The small molecule below binds the protein below.
Small molecule (SMILES): CC(C)[C@H](NC(=O)CN)C(=O)N[C@@H](CC1=CN=C2C=CC=CC12)C(=O)N[C@@H](CC(=O)O)C(=O)N1CCC[C@H]1C(=O)N[C@@H](CC(N)=O)C(=O)N[C@@H](CC1=CN=C2C=CC=CC12)C(=O)N[C@@H](CC(=O)O)C(=O)N[C@@H](CCCN=C(N)N)C(=O)N[C@@H](CCCN=C(N)N)C(=O)N[C@H](C=O)CCC(=O)O

Sequence of chain 1.K:
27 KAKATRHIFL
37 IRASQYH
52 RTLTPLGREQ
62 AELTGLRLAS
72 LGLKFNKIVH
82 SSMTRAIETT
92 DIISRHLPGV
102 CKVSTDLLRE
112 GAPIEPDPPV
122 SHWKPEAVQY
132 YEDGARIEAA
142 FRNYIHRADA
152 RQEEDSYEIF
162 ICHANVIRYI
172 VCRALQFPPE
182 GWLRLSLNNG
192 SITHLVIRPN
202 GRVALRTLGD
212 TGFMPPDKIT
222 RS

Sequence of chain 1.F:
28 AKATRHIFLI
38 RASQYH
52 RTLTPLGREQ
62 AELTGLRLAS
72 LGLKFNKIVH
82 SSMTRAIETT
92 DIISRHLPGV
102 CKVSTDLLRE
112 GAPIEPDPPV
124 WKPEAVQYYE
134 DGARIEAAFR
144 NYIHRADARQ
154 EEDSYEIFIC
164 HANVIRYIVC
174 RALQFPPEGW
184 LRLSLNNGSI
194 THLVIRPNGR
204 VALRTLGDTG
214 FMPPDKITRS

Binding-site contacts:
Ligand atom CZ contacts residue HIS147 of chain 1.F at 3.6 Å.
Ligand atom C contacts residue GLN177 of chain 1.F at 3.5 Å.
Ligand atom NH2 contacts residue GLU133 of chain 1.J at 3.5 Å (salt-bridge).
Ligand atom CB contacts residue ARG148 of chain 1.F at 3.5 Å.
Ligand atom C contacts residue ASP118 of chain 1.K at 3.3 Å.
Ligand atom O contacts residue ARG185 of chain 1.K at 3.6 Å (salt-bridge).
Ligand atom CB contacts residue GLN177 of chain 1.F at 3.5 Å.
Ligand atom CZ3 contacts residue GLN177 of chain 1.F at 3.4 Å.
Ligand atom NE1 contacts residue GLY202 of chain 1.F at 2.8 Å (h-bond).
Ligand atom CZ2 contacts residue GLY202 of chain 1.F at 3.3 Å.
Ligand atom CD2 contacts residue GLN177 of chain 1.F at 3.3 Å.
Ligand atom CH2 contacts residue GLN177 of chain 1.F at 3.3 Å.
Ligand atom OE1 contacts residue ARG148 of chain 1.F at 3.2 Å (salt-bridge).
Ligand atom NE contacts residue TYR132 of chain 1.J at 3.1 Å.
Ligand atom CZ3 contacts residue ILE146 of chain 1.F at 3.3 Å (hydrophobic).
Ligand atom O contacts residue GLN177 of chain 1.F at 2.9 Å (h-bond).
Ligand atom O contacts residue ARG148 of chain 1.F at 3.0 Å (salt-bridge).
Ligand atom CZ2 contacts residue GLN177 of chain 1.F at 3.3 Å.
Ligand atom CH2 contacts residue HIS147 of chain 1.F at 3.6 Å.
Ligand atom OD2 contacts residue ARG148 of chain 1.F at 2.9 Å (salt-bridge).
Ligand atom CH2 contacts residue ALA175 of chain 1.F at 3.5 Å (hydrophobic).
Ligand atom N contacts residue GLN177 of chain 1.F at 2.7 Å (h-bond).
Ligand atom NH2 contacts residue TYR132 of chain 1.J at 3.6 Å.
Ligand atom CG contacts residue ARG148 of chain 1.F at 3.6 Å.
Ligand atom NH1 contacts residue GLU133 of chain 1.J at 3.3 Å (salt-bridge).
Ligand atom CA contacts residue GLN177 of chain 1.F at 3.4 Å.
Ligand atom CE2 contacts residue GLN177 of chain 1.F at 3.2 Å.
Ligand atom NH1 contacts residue VAL129 of chain 1.J at 3.4 Å.
Ligand atom N contacts residue ASP118 of chain 1.K at 2.7 Å (salt-bridge).
Ligand atom CA contacts residue ASP118 of chain 1.K at 3.0 Å.
Ligand atom OD1 contacts residue ARG148 of chain 1.F at 2.9 Å (salt-bridge).
Ligand atom NH1 contacts residue HIS147 of chain 1.F at 3.5 Å.
Ligand atom CG contacts residue GLN177 of chain 1.F at 3.6 Å.
Ligand atom CE2 contacts residue GLY202 of chain 1.F at 3.5 Å.
Ligand atom O contacts residue VAL129 of chain 1.J at 3.6 Å.
Ligand atom CE3 contacts residue GLN177 of chain 1.F at 3.3 Å.
Ligand atom CZ contacts residue TYR132 of chain 1.J at 3.4 Å (hydrophobic).
Ligand atom CD1 contacts residue GLN177 of chain 1.F at 3.6 Å.
Ligand atom O contacts residue ARG148 of chain 1.F at 3.2 Å.
Ligand atom O contacts residue TYR132 of chain 1.J at 3.3 Å (h-bond).

Sequence of chain 1.J:
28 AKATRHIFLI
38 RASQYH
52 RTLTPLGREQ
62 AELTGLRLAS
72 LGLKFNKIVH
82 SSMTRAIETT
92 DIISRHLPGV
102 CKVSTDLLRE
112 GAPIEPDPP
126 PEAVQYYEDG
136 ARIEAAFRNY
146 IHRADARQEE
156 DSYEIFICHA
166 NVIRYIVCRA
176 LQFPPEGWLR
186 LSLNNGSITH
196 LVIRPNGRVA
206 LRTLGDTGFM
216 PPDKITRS